Binding-site contacts:
Ligand atom C7 contacts residue PHE948 of chain 1.B at 4.4 Å (hydrophobic).
Ligand atom C7 contacts residue ASN934 of chain 1.B at 3.5 Å.
Ligand atom O3 contacts residue THR935 of chain 1.B at 4.2 Å.
Ligand atom C4 contacts residue ASN934 of chain 1.B at 4.2 Å.
Ligand atom C3 contacts residue ASN934 of chain 1.B at 3.8 Å.
Ligand atom O2 contacts residue ASN934 of chain 1.B at 4.1 Å.
Ligand atom O7 contacts residue PHE948 of chain 1.B at 4.1 Å.
Ligand atom C5 contacts residue ASN934 of chain 1.B at 3.6 Å.
Ligand atom N2 contacts residue ASN934 of chain 1.B at 2.9 Å (h-bond).
Ligand atom O5 contacts residue ASN934 of chain 1.B at 2.3 Å (h-bond).
Ligand atom N2 contacts residue PHE948 of chain 1.B at 4.2 Å.
Ligand atom C2 contacts residue ASN934 of chain 1.B at 2.4 Å.
Ligand atom C8 contacts residue ASN934 of chain 1.B at 3.6 Å.
Ligand atom O7 contacts residue ASN934 of chain 1.B at 4.4 Å.
Ligand atom C1 contacts residue ASN934 of chain 1.B at 1.4 Å.
Ligand atom O6 contacts residue ASN934 of chain 1.B at 4.5 Å.

Sequence of chain 1.B:
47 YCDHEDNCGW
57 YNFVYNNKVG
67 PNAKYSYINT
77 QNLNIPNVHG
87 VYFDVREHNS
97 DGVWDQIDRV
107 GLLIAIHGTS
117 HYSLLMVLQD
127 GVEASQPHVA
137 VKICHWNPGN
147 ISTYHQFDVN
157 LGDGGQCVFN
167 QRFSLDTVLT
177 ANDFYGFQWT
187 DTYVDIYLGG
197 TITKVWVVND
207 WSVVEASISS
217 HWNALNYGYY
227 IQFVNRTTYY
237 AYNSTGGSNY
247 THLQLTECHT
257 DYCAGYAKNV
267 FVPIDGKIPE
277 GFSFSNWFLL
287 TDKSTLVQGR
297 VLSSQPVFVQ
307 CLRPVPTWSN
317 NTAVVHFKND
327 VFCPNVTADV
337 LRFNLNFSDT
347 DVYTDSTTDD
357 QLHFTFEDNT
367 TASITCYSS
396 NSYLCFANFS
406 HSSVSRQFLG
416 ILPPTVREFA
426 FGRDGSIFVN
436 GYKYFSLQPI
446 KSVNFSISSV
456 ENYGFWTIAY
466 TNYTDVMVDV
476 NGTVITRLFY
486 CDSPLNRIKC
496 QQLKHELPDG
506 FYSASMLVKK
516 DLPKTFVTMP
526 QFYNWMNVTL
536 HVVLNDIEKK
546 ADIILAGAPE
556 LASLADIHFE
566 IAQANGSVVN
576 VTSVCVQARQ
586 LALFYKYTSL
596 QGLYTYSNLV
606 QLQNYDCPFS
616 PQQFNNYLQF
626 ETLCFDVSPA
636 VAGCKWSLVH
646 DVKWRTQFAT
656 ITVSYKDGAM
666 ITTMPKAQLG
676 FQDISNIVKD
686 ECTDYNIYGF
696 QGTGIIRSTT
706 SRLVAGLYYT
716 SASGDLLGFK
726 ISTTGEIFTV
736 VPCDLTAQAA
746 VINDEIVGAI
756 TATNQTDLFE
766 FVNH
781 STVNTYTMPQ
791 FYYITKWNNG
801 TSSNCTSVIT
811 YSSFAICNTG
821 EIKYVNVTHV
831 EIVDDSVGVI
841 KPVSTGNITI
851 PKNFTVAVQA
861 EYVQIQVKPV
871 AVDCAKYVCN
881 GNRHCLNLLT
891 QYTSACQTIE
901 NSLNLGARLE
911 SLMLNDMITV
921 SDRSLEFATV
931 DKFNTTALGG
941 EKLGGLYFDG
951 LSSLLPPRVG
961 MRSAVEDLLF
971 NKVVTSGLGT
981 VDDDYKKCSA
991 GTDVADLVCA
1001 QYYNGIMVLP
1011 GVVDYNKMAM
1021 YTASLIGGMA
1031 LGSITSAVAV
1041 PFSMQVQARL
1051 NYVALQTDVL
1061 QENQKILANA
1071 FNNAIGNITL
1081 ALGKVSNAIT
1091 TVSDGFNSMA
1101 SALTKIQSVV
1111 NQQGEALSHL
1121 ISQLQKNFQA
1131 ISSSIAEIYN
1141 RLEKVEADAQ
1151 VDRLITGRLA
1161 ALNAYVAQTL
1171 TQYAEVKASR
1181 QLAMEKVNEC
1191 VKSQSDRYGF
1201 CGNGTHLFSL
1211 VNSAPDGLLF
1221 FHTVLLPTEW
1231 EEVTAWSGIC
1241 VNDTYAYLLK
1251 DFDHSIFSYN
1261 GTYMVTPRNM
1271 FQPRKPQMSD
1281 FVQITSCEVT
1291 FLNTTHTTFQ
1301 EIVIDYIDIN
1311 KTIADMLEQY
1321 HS

This protein binds this small molecule.
Small molecule (SMILES): CC(=O)N[C@H]1[C@H](O[C@H]2[C@H](O)[C@@H](NC(C)=O)CO[C@@H]2CO[C@@H]2O[C@@H](C)[C@@H](O)[C@@H](O)[C@@H]2O)O[C@H](CO)[C@@H](O[C@@H]2O[C@H](CO)[C@@H](O)[C@H](O)[C@@H]2O)[C@@H]1O